A small-molecule ligand and the protein it binds are described below.
Small molecule (SMILES): CC(=O)N[C@@H]1[C@@H](O)[C@H](O)[C@@H](CO)O[C@H]1O

Sequence of chain 1.B:
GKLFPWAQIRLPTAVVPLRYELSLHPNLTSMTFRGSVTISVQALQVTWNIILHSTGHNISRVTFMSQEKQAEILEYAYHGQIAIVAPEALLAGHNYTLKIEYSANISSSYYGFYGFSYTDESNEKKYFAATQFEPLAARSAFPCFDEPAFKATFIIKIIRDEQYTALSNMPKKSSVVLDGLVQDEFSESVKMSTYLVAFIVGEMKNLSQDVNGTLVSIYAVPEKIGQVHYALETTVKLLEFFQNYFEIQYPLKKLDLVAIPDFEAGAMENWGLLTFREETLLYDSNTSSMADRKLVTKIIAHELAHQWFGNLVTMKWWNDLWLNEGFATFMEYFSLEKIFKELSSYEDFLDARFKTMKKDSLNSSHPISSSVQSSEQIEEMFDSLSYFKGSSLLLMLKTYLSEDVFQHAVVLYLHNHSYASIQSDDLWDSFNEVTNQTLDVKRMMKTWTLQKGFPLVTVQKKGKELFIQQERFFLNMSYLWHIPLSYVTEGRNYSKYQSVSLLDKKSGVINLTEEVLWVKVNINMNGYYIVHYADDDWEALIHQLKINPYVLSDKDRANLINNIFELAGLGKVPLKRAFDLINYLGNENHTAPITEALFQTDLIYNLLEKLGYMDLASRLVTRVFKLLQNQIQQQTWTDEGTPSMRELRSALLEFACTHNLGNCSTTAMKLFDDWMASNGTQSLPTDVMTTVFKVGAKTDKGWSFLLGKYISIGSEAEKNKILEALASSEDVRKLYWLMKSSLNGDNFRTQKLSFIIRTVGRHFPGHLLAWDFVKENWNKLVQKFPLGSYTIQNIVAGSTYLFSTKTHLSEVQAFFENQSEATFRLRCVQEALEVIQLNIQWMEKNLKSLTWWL

Binding-site contacts:
Ligand atom O7 contacts residue GLY100 of chain 1.B at 3.3 Å (h-bond).
Ligand atom N2 contacts residue GLN45 of chain 1.B at 4.3 Å.
Ligand atom C5 contacts residue ASN102 of chain 1.B at 3.5 Å.
Ligand atom C8 contacts residue ASN102 of chain 1.B at 4.3 Å.
Ligand atom O5 contacts residue ASN102 of chain 1.B at 2.2 Å (h-bond).
Ligand atom C8 contacts residue GLN45 of chain 1.B at 3.0 Å.
Ligand atom C7 contacts residue GLY100 of chain 1.B at 3.9 Å.
Ligand atom C3 contacts residue ASN102 of chain 1.B at 3.9 Å.
Ligand atom N2 contacts residue GLY100 of chain 1.B at 4.4 Å.
Ligand atom O7 contacts residue ASN102 of chain 1.B at 4.4 Å.
Ligand atom C7 contacts residue GLN45 of chain 1.B at 4.0 Å.
Ligand atom N2 contacts residue ASN102 of chain 1.B at 3.0 Å (h-bond).
Ligand atom C7 contacts residue ASN102 of chain 1.B at 3.7 Å.
Ligand atom C2 contacts residue ASN102 of chain 1.B at 2.6 Å.
Ligand atom C1 contacts residue ASN102 of chain 1.B at 1.5 Å.
Ligand atom C4 contacts residue ASN102 of chain 1.B at 4.2 Å.